Binding-site contacts:
Ligand atom C4 contacts residue ASN343 of chain 1.B at 4.3 Å.
Ligand atom C1 contacts residue ASN343 of chain 1.B at 1.4 Å.
Ligand atom C8 contacts residue PHE342 of chain 1.B at 3.4 Å (hydrophobic).
Ligand atom C5 contacts residue ASN343 of chain 1.B at 3.6 Å.
Ligand atom N2 contacts residue PHE342 of chain 1.B at 4.3 Å.
Ligand atom C7 contacts residue PHE342 of chain 1.B at 4.4 Å (hydrophobic).
Ligand atom O7 contacts residue ASN343 of chain 1.B at 4.2 Å.
Ligand atom O5 contacts residue ASN343 of chain 1.B at 2.3 Å (h-bond).
Ligand atom C7 contacts residue ASN343 of chain 1.B at 3.8 Å.
Ligand atom N2 contacts residue ASN343 of chain 1.B at 2.9 Å (h-bond).
Ligand atom C2 contacts residue ASN343 of chain 1.B at 2.5 Å.
Ligand atom C3 contacts residue ASN343 of chain 1.B at 3.8 Å.

A small-molecule ligand and the protein it binds are described below.
Small molecule (SMILES): CC(=O)N[C@H]1[C@H](O[C@H]2[C@H](O)[C@@H](NC(C)=O)CO[C@@H]2CO)O[C@H](CO)[C@@H](O)[C@@H]1O

Sequence of chain 1.B:
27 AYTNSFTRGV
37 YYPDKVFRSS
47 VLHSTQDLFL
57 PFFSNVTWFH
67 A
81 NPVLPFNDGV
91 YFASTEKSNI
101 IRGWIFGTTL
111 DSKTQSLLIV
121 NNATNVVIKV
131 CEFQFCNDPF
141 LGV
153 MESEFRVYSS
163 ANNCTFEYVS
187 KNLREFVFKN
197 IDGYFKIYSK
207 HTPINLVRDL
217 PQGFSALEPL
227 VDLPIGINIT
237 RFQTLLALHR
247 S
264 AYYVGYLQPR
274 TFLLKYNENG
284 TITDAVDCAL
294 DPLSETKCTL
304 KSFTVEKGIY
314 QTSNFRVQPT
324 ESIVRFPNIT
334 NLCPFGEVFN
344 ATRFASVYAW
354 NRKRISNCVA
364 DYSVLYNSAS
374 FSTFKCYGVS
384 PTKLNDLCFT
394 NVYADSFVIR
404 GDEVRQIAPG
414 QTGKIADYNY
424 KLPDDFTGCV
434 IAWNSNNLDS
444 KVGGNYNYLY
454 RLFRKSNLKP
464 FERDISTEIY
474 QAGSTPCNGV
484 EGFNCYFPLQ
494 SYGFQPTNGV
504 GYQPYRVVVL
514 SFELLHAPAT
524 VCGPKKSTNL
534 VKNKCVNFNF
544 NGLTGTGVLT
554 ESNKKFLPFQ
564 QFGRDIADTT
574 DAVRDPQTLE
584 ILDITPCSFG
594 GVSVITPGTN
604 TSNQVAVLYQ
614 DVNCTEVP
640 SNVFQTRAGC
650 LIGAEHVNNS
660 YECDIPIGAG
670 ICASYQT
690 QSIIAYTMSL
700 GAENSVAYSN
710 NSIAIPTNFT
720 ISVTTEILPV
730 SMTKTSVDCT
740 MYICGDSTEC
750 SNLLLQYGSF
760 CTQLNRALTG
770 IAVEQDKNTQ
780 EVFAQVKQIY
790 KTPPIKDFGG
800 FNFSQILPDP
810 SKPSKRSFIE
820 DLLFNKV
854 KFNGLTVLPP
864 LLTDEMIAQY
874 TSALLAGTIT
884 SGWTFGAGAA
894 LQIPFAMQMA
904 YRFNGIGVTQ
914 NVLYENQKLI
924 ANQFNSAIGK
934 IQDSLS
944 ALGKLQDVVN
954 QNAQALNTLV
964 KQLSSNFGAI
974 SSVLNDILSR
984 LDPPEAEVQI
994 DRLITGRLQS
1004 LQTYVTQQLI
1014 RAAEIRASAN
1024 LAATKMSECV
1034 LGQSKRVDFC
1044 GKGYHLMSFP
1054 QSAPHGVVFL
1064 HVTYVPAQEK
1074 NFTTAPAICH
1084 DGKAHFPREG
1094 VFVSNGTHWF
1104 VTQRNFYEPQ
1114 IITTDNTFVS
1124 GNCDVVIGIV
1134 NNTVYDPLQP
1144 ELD